The protein below binds the small molecule below.
Small molecule (SMILES): CC(=O)N[C@@H]1[C@@H](O)[C@H](O)[C@@H](CO)O[C@H]1O

Sequence of chain 1.A:
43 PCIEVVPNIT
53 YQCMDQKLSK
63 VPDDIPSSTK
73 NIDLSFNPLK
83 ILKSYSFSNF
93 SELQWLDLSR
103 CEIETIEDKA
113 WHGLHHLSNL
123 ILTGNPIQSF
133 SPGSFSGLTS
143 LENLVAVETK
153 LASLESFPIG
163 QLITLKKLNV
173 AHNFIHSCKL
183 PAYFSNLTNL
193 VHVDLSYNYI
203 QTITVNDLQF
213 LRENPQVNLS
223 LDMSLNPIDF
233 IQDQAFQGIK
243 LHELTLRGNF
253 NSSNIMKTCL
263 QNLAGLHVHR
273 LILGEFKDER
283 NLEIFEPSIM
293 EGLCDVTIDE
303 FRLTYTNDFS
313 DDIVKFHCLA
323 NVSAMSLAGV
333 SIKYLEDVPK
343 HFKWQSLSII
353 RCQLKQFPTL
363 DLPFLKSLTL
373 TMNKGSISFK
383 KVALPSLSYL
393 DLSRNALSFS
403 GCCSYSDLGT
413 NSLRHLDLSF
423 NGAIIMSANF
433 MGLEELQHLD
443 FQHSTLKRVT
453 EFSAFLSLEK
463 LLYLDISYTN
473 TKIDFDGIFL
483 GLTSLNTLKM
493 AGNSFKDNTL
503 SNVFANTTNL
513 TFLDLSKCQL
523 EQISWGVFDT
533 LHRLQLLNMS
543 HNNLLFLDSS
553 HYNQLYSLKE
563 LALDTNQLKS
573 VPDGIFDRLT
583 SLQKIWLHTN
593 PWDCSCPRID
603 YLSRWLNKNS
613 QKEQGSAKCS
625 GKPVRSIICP

Binding-site contacts:
Ligand atom N2 contacts residue ALA564 of chain 1.A at 4.5 Å.
Ligand atom O5 contacts residue ASP516 of chain 1.A at 4.4 Å.
Ligand atom C7 contacts residue LEU538 of chain 1.A at 4.5 Å (hydrophobic).
Ligand atom C6 contacts residue LYS519 of chain 1.A at 3.7 Å.
Ligand atom C6 contacts residue SER542 of chain 1.A at 4.3 Å.
Ligand atom C6 contacts residue SER518 of chain 1.A at 3.9 Å.
Ligand atom C4 contacts residue ASN540 of chain 1.A at 4.2 Å.
Ligand atom O5 contacts residue SER542 of chain 1.A at 3.4 Å (h-bond).
Ligand atom O7 contacts residue LEU538 of chain 1.A at 4.0 Å.
Ligand atom O6 contacts residue TYR470 of chain 1.A at 4.4 Å.
Ligand atom O6 contacts residue LYS519 of chain 1.A at 3.8 Å.
Ligand atom N2 contacts residue ASN540 of chain 1.A at 2.8 Å (h-bond).
Ligand atom C1 contacts residue ASN540 of chain 1.A at 1.5 Å.
Ligand atom O6 contacts residue SER518 of chain 1.A at 4.0 Å.
Ligand atom O7 contacts residue ASN540 of chain 1.A at 4.3 Å.
Ligand atom C1 contacts residue SER518 of chain 1.A at 4.4 Å.
Ligand atom O5 contacts residue SER518 of chain 1.A at 3.6 Å (h-bond).
Ligand atom C5 contacts residue SER518 of chain 1.A at 4.4 Å.
Ligand atom O7 contacts residue TRP588 of chain 1.A at 4.0 Å.
Ligand atom C3 contacts residue ASN540 of chain 1.A at 3.7 Å.
Ligand atom C8 contacts residue ASN540 of chain 1.A at 3.8 Å.
Ligand atom C6 contacts residue HIS543 of chain 1.A at 4.0 Å.
Ligand atom O5 contacts residue ASN540 of chain 1.A at 2.4 Å (h-bond).
Ligand atom C5 contacts residue SER542 of chain 1.A at 3.7 Å.
Ligand atom C5 contacts residue HIS543 of chain 1.A at 4.3 Å.
Ligand atom C1 contacts residue SER542 of chain 1.A at 3.3 Å.
Ligand atom O7 contacts residue GLU562 of chain 1.A at 4.2 Å.
Ligand atom C2 contacts residue ASN540 of chain 1.A at 2.3 Å.
Ligand atom C7 contacts residue ASN540 of chain 1.A at 3.5 Å.
Ligand atom C8 contacts residue LEU538 of chain 1.A at 4.3 Å (hydrophobic).
Ligand atom C5 contacts residue ASN540 of chain 1.A at 3.7 Å.